Binding-site contacts:
Ligand atom C2 contacts residue ASN173 of chain 2.E at 2.5 Å.
Ligand atom C7 contacts residue ILE154 of chain 2.E at 3.6 Å (hydrophobic).
Ligand atom C7 contacts residue GLN212 of chain 2.E at 4.0 Å.
Ligand atom O7 contacts residue ASN173 of chain 2.E at 3.1 Å (h-bond).
Ligand atom C8 contacts residue LYS216 of chain 2.E at 4.1 Å.
Ligand atom C1 contacts residue GLU152 of chain 2.E at 3.6 Å.
Ligand atom C1 contacts residue ASN173 of chain 2.E at 1.4 Å.
Ligand atom C4 contacts residue ASN173 of chain 2.E at 4.2 Å.
Ligand atom C5 contacts residue ASN173 of chain 2.E at 3.5 Å.
Ligand atom C8 contacts residue GLN212 of chain 2.E at 3.7 Å.
Ligand atom N2 contacts residue ILE154 of chain 2.E at 4.1 Å.
Ligand atom C3 contacts residue ASN173 of chain 2.E at 3.8 Å.
Ligand atom O7 contacts residue GLN212 of chain 2.E at 3.3 Å.
Ligand atom O3 contacts residue GLN212 of chain 2.E at 4.3 Å.
Ligand atom C2 contacts residue GLU153 of chain 2.E at 4.3 Å.
Ligand atom C1 contacts residue GLU153 of chain 2.E at 4.0 Å.
Ligand atom O5 contacts residue GLU152 of chain 2.E at 4.1 Å.
Ligand atom C7 contacts residue GLU153 of chain 2.E at 4.3 Å.
Ligand atom C8 contacts residue GLU153 of chain 2.E at 4.2 Å.
Ligand atom N2 contacts residue ASN173 of chain 2.E at 3.0 Å (h-bond).
Ligand atom O5 contacts residue ASN173 of chain 2.E at 2.2 Å (h-bond).
Ligand atom N2 contacts residue GLU153 of chain 2.E at 3.5 Å.
Ligand atom C8 contacts residue ILE154 of chain 2.E at 3.5 Å (hydrophobic).
Ligand atom O7 contacts residue ILE154 of chain 2.E at 3.4 Å.
Ligand atom C5 contacts residue GLU152 of chain 2.E at 4.3 Å.
Ligand atom C7 contacts residue ASN173 of chain 2.E at 3.3 Å.

This small molecule binds to this protein.
Small molecule (SMILES): CC(=O)N[C@@H]1[C@@H](O)[C@H](O)[C@@H](CO)O[C@H]1O

Sequence of chain 2.E:
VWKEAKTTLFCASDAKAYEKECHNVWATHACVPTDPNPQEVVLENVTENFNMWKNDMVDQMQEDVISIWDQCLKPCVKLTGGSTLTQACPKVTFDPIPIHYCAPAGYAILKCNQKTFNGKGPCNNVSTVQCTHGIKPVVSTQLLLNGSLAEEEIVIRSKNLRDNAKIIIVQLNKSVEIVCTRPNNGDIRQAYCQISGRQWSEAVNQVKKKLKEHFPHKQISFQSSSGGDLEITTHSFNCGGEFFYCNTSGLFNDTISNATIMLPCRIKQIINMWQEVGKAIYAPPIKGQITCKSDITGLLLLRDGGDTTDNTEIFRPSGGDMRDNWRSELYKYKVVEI